Sequence of chain 2.B:
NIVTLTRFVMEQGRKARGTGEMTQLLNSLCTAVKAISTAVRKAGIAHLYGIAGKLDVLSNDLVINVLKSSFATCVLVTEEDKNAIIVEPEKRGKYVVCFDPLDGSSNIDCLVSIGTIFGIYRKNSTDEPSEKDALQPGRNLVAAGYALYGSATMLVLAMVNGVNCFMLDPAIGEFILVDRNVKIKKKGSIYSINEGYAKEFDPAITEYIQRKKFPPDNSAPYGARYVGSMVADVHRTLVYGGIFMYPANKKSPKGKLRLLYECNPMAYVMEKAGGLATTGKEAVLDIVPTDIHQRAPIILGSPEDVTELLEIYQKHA

Sequence of chain 2.A:
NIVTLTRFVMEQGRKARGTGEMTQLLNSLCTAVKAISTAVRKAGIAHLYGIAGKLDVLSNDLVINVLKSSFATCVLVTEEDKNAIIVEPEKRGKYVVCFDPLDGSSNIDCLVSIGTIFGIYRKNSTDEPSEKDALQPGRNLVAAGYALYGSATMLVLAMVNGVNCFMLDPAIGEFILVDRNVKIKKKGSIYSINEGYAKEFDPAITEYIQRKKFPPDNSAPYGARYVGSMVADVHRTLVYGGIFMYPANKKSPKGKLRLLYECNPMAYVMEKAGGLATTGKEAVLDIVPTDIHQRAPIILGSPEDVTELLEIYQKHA

Binding-site contacts:
Ligand atom O1P contacts residue MN1 of chain 2.H at 3.7 Å.
Ligand atom P2 contacts residue LYS274 of chain 2.B at 3.8 Å.
Ligand atom O3 contacts residue SER247 of chain 2.B at 3.8 Å.
Ligand atom C3 contacts residue LEU275 of chain 2.B at 3.8 Å (hydrophobic).
Ligand atom O1 contacts residue MN1 of chain 2.G at 3.7 Å.
Ligand atom O1P contacts residue MN1 of chain 2.G at 2.4 Å.
Ligand atom C4 contacts residue MET248 of chain 2.B at 3.6 Å (hydrophobic).
Ligand atom O4P contacts residue ASN212 of chain 2.B at 3.8 Å.
Ligand atom O5P contacts residue ASN212 of chain 2.B at 3.1 Å (h-bond).
Ligand atom O5P contacts residue ARG243 of chain 2.A at 3.5 Å (salt-bridge).
Ligand atom C6 contacts residue LYS274 of chain 2.B at 3.8 Å.
Ligand atom O6P contacts residue TYR215 of chain 2.B at 2.8 Å (h-bond).
Ligand atom O5P contacts residue TYR244 of chain 2.B at 2.6 Å (h-bond).
Ligand atom O2P contacts residue GLY122 of chain 2.B at 3.5 Å (h-bond).
Ligand atom O4P contacts residue ARG243 of chain 2.A at 2.9 Å (salt-bridge).
Ligand atom O1 contacts residue GLY122 of chain 2.B at 3.3 Å (h-bond).
Ligand atom C4 contacts residue GLY246 of chain 2.B at 3.7 Å.
Ligand atom O6P contacts residue TYR264 of chain 2.B at 2.6 Å (h-bond).
Ligand atom O2P contacts residue SER123 of chain 2.B at 3.2 Å (h-bond).
Ligand atom O6 contacts residue TYR264 of chain 2.B at 3.7 Å.
Ligand atom O5P contacts residue TYR264 of chain 2.B at 3.7 Å.
Ligand atom P1 contacts residue ASP121 of chain 2.B at 3.8 Å.
Ligand atom O6 contacts residue LYS274 of chain 2.B at 2.8 Å (salt-bridge).
Ligand atom C6 contacts residue TYR244 of chain 2.B at 3.3 Å (hydrophobic).
Ligand atom P1 contacts residue MN1 of chain 2.G at 3.4 Å.
Ligand atom C6 contacts residue TYR264 of chain 2.B at 3.8 Å (hydrophobic).
Ligand atom O5 contacts residue LYS274 of chain 2.B at 2.8 Å (salt-bridge).
Ligand atom O1 contacts residue ASP121 of chain 2.B at 3.2 Å (salt-bridge).
Ligand atom O3 contacts residue MET248 of chain 2.B at 3.1 Å (h-bond).
Ligand atom O3 contacts residue ASP121 of chain 2.B at 2.7 Å (salt-bridge).
Ligand atom O1P contacts residue ASP121 of chain 2.B at 3.2 Å (salt-bridge).
Ligand atom C5 contacts residue LYS274 of chain 2.B at 3.7 Å.
Ligand atom C2 contacts residue LYS274 of chain 2.B at 3.6 Å.
Ligand atom P1 contacts residue GLY122 of chain 2.B at 3.7 Å.
Ligand atom O1P contacts residue GLY122 of chain 2.B at 3.6 Å.
Ligand atom O1P contacts residue GLU97 of chain 2.B at 2.7 Å (salt-bridge).
Ligand atom C1 contacts residue LYS274 of chain 2.B at 3.8 Å.
Ligand atom C3 contacts residue ASP121 of chain 2.B at 3.8 Å.
Ligand atom P2 contacts residue TYR264 of chain 2.B at 3.7 Å.
Ligand atom O4 contacts residue MET248 of chain 2.B at 3.2 Å (h-bond).

A small-molecule ligand and the protein it binds are described below.
Small molecule (SMILES): O=P(O)(O)OC[C@@H]1O[C@H](COP(=O)(O)O)[C@@H](O)[C@@H]1O